Sequence of chain 1.B:
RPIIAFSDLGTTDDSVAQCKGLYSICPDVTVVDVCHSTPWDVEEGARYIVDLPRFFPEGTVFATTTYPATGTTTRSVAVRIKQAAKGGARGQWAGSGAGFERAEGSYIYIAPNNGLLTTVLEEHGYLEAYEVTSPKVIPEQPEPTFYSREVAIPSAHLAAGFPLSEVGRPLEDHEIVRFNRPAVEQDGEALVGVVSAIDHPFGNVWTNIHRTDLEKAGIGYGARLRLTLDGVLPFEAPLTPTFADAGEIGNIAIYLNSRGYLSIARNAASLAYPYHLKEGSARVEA

Sequence of chain 1.A:
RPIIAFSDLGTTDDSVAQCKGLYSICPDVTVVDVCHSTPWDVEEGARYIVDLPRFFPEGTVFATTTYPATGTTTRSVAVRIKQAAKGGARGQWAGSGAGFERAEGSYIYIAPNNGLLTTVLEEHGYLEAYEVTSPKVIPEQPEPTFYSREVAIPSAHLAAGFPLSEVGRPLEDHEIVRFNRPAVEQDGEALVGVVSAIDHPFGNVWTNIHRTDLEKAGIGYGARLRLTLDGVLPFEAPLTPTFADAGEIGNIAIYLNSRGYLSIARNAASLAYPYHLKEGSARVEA

Binding-site contacts:
Ligand atom O contacts residue SER269 of chain 1.B at 3.5 Å (h-bond).
Ligand atom CG contacts residue PHE156 of chain 1.A at 4.0 Å (hydrophobic).
Ligand atom OXT contacts residue PHE156 of chain 1.A at 4.3 Å.
Ligand atom CG contacts residue THR155 of chain 1.A at 3.8 Å.
Ligand atom O contacts residue TRP217 of chain 1.B at 3.6 Å.
Ligand atom CB contacts residue LEU17 of chain 1.A at 4.0 Å (hydrophobic).
Ligand atom CE contacts residue PHE213 of chain 1.B at 4.4 Å (hydrophobic).
Ligand atom N contacts residue TRP217 of chain 1.B at 4.2 Å.
Ligand atom CG contacts residue 5FD1 of chain 1.D at 4.0 Å.
Ligand atom SD contacts residue THR155 of chain 1.A at 3.7 Å.
Ligand atom CA contacts residue TRP217 of chain 1.B at 4.3 Å (hydrophobic).
Ligand atom O contacts residue ASP21 of chain 1.A at 3.8 Å.
Ligand atom CB contacts residue PHE156 of chain 1.A at 4.3 Å (hydrophobic).
Ligand atom C contacts residue ARG270 of chain 1.B at 3.6 Å.
Ligand atom CG contacts residue LEU17 of chain 1.A at 4.1 Å (hydrophobic).
Ligand atom C contacts residue ASP210 of chain 1.B at 4.3 Å.
Ligand atom N contacts residue SER23 of chain 1.A at 3.1 Å (h-bond).
Ligand atom CE contacts residue 5FD1 of chain 1.D at 3.9 Å.
Ligand atom N contacts residue ASP21 of chain 1.A at 3.1 Å (salt-bridge).
Ligand atom CE contacts residue ASN215 of chain 1.B at 4.1 Å.
Ligand atom OXT contacts residue ARG270 of chain 1.B at 4.2 Å.
Ligand atom O contacts residue ARG270 of chain 1.B at 2.5 Å (salt-bridge).
Ligand atom C contacts residue SER269 of chain 1.B at 3.5 Å.
Ligand atom OXT contacts residue TRP217 of chain 1.B at 4.1 Å.
Ligand atom SD contacts residue PHE213 of chain 1.B at 3.5 Å.
Ligand atom CA contacts residue SER23 of chain 1.A at 3.7 Å.
Ligand atom SD contacts residue 5FD1 of chain 1.D at 3.5 Å.
Ligand atom CB contacts residue SER23 of chain 1.A at 3.4 Å.
Ligand atom CA contacts residue ASP21 of chain 1.A at 4.4 Å.
Ligand atom CA contacts residue ASP210 of chain 1.B at 3.5 Å.
Ligand atom CE contacts residue PHE254 of chain 1.B at 4.1 Å (hydrophobic).
Ligand atom CE contacts residue ASP210 of chain 1.B at 3.6 Å.
Ligand atom CE contacts residue THR155 of chain 1.A at 3.5 Å.
Ligand atom C contacts residue TRP217 of chain 1.B at 3.8 Å (hydrophobic).
Ligand atom CB contacts residue PHE213 of chain 1.B at 4.3 Å (hydrophobic).
Ligand atom O contacts residue SER23 of chain 1.A at 3.6 Å (h-bond).
Ligand atom OXT contacts residue SER269 of chain 1.B at 2.6 Å (h-bond).
Ligand atom N contacts residue ASP210 of chain 1.B at 2.8 Å (salt-bridge).
Ligand atom C contacts residue SER23 of chain 1.A at 4.0 Å.

A protein and the small-molecule ligand that binds it are described below.
Small molecule (SMILES): CSCC[C@H](N)C(=O)O